Binding-site contacts:
Ligand atom N2 contacts residue ASN798 of chain 1.C at 2.9 Å (h-bond).
Ligand atom C6 contacts residue GLN801 of chain 1.C at 3.4 Å.
Ligand atom C3 contacts residue ASN798 of chain 1.C at 3.8 Å.
Ligand atom O7 contacts residue ASN798 of chain 1.C at 4.4 Å.
Ligand atom O5 contacts residue SER800 of chain 1.C at 3.2 Å (h-bond).
Ligand atom O5 contacts residue ASN798 of chain 1.C at 2.3 Å (h-bond).
Ligand atom O6 contacts residue GLN801 of chain 1.C at 4.0 Å.
Ligand atom C4 contacts residue ASN798 of chain 1.C at 4.2 Å.
Ligand atom C2 contacts residue ASN798 of chain 1.C at 2.5 Å.
Ligand atom C1 contacts residue SER800 of chain 1.C at 3.4 Å.
Ligand atom C6 contacts residue SER800 of chain 1.C at 3.9 Å.
Ligand atom C5 contacts residue ASN798 of chain 1.C at 3.6 Å.
Ligand atom C7 contacts residue ASN798 of chain 1.C at 3.9 Å.
Ligand atom C5 contacts residue SER800 of chain 1.C at 3.3 Å.
Ligand atom C1 contacts residue ASN798 of chain 1.C at 1.4 Å.

Sequence of chain 1.C:
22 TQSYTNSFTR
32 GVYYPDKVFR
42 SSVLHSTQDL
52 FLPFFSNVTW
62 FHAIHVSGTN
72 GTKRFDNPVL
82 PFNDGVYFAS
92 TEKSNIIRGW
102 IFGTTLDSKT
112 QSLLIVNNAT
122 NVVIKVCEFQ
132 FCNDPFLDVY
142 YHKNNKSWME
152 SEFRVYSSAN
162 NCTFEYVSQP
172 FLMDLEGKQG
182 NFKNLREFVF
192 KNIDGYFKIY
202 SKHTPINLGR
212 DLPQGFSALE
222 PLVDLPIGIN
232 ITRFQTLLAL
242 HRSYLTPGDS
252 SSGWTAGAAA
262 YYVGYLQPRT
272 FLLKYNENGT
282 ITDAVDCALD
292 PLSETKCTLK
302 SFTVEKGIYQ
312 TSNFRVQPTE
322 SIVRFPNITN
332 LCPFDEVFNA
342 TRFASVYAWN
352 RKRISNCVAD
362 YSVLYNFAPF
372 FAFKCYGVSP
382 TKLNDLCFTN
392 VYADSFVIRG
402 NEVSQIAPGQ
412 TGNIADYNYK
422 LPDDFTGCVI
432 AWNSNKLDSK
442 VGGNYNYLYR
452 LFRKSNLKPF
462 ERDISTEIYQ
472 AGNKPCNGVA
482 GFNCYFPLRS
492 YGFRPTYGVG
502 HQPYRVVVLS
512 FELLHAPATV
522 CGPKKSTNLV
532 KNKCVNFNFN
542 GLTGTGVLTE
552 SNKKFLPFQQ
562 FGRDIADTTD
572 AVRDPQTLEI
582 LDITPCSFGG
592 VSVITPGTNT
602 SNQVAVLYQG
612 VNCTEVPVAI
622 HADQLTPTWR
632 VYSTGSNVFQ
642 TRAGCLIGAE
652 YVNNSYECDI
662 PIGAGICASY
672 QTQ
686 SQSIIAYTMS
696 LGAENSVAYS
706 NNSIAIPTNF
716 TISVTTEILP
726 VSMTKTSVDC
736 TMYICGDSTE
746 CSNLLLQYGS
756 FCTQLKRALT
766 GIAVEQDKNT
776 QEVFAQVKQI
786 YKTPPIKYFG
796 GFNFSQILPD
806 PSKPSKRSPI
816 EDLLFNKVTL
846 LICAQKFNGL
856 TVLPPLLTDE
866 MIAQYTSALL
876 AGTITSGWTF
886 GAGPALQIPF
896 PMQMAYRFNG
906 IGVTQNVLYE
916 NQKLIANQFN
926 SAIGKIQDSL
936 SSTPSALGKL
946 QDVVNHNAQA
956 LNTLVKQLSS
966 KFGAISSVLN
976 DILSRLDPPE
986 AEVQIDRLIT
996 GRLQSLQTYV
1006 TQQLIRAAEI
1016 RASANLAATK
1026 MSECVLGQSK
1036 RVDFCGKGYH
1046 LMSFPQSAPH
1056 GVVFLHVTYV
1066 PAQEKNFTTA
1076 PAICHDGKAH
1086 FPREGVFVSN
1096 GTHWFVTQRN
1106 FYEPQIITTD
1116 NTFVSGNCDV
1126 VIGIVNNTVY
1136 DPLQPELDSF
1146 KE

The small molecule below binds the protein below.
Small molecule (SMILES): CC(=O)N[C@H]1[C@H](O[C@H]2[C@H](O)[C@@H](NC(C)=O)CO[C@@H]2CO)O[C@H](CO)[C@@H](O)[C@@H]1O